Binding-site contacts:
Ligand atom O31 contacts residue ASN23 of chain 1.B at 2.9 Å (h-bond).
Ligand atom C12 contacts residue LYS121 of chain 1.B at 3.2 Å.
Ligand atom C30 contacts residue LEU25 of chain 1.B at 3.6 Å (hydrophobic).
Ligand atom C11 contacts residue NI1 of chain 1.H at 3.0 Å.
Ligand atom C4 contacts residue NI1 of chain 1.H at 2.5 Å.
Ligand atom O31 contacts residue TYR43 of chain 1.B at 2.7 Å (h-bond).
Ligand atom S24 contacts residue THR90 of chain 1.B at 3.4 Å (h-bond).
Ligand atom C34 contacts residue NI1 of chain 1.H at 3.0 Å.
Ligand atom C22 contacts residue SER45 of chain 1.B at 3.5 Å.
Ligand atom C9 contacts residue NI1 of chain 1.H at 2.5 Å.
Ligand atom C2 contacts residue NI1 of chain 1.H at 2.9 Å.
Ligand atom C15 contacts residue NI1 of chain 1.H at 3.4 Å.
Ligand atom C39 contacts residue NI1 of chain 1.H at 3.0 Å.
Ligand atom C13 contacts residue LEU124 of chain 1.B at 3.2 Å (hydrophobic).
Ligand atom C8 contacts residue LEU124 of chain 1.B at 3.4 Å (hydrophobic).
Ligand atom N3 contacts residue NI1 of chain 1.H at 1.9 Å (h-bond).
Ligand atom N10 contacts residue NI1 of chain 1.H at 2.0 Å (h-bond).
Ligand atom N35 contacts residue NI1 of chain 1.H at 2.0 Å (h-bond).
Ligand atom N27 contacts residue ASP128 of chain 1.B at 2.8 Å (salt-bridge).
Ligand atom O31 contacts residue SER27 of chain 1.B at 2.7 Å (h-bond).
Ligand atom C36 contacts residue NI1 of chain 1.H at 2.8 Å.
Ligand atom N29 contacts residue SER45 of chain 1.B at 3.0 Å (h-bond).
Ligand atom C40 contacts residue THR114 of chain 1.B at 3.5 Å.
Ligand atom C7 contacts residue LEU124 of chain 1.B at 3.5 Å (hydrophobic).
Ligand atom C40 contacts residue LYS121 of chain 1.B at 3.5 Å.
Ligand atom C25 contacts residue TRP108 of chain 1.B at 3.3 Å (hydrophobic).
Ligand atom C21 contacts residue LEU110 of chain 1.B at 3.6 Å (hydrophobic).
Ligand atom C39 contacts residue LYS121 of chain 1.B at 3.4 Å.
Ligand atom C37 contacts residue NI1 of chain 1.H at 2.7 Å.
Ligand atom C32 contacts residue ASN49 of chain 1.B at 3.4 Å.
Ligand atom C15 contacts residue SER88 of chain 1.B at 3.6 Å.
Ligand atom N38 contacts residue SER112 of chain 1.B at 3.5 Å (h-bond).
Ligand atom N10 contacts residue SER112 of chain 1.B at 3.5 Å (h-bond).
Ligand atom C14 contacts residue NI1 of chain 1.H at 3.3 Å.
Ligand atom S24 contacts residue TRP79 of chain 1.B at 3.6 Å.
Ligand atom C17 contacts residue ASN49 of chain 1.B at 3.6 Å.
Ligand atom N18 contacts residue ASN49 of chain 1.B at 3.1 Å (h-bond).
Ligand atom N38 contacts residue NI1 of chain 1.H at 1.9 Å (h-bond).
Ligand atom C11 contacts residue SER122 of chain 1.B at 3.4 Å.
Ligand atom C30 contacts residue TYR43 of chain 1.B at 3.5 Å (hydrophobic).

Sequence of chain 1.D:
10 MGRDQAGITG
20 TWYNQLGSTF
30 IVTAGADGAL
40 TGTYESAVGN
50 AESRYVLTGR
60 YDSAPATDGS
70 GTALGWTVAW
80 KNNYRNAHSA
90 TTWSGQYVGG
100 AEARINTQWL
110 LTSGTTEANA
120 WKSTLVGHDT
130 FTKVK

Sequence of chain 1.B:
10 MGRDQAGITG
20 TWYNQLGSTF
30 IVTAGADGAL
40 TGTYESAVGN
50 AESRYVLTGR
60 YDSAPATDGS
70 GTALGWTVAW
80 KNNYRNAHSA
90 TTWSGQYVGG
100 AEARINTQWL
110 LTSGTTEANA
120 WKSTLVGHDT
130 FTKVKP

The small molecule below binds the protein below.
Small molecule (SMILES): O=C1N[C@H]2[C@H](CS[C@H]2CCCCNC2CCC(C(=O)Nc3cccc4cccnc34)(C(=O)Nc3cccc4cccnc34)CC2)N1